Sequence of chain 1.B:
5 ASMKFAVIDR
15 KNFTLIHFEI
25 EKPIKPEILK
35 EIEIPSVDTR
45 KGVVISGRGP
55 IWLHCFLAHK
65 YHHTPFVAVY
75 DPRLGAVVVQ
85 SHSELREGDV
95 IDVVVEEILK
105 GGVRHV

Sequence of chain 1.A:
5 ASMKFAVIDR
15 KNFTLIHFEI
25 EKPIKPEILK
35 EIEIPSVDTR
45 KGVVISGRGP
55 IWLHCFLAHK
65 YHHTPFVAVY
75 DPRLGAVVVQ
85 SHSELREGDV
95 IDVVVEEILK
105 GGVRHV

Binding-site contacts:
Ligand atom C8 contacts residue GLY51 of chain 1.B at 3.3 Å.
Ligand atom C8 contacts residue TYR74 of chain 1.A at 3.6 Å (hydrophobic).
Ligand atom O6 contacts residue GLY51 of chain 1.B at 3.3 Å (h-bond).
Ligand atom C5 contacts residue PRO54 of chain 1.A at 3.8 Å (hydrophobic).
Ligand atom C3' contacts residue ILE55 of chain 1.A at 3.5 Å (hydrophobic).
Ligand atom N6 contacts residue PRO27 of chain 1.B at 3.6 Å.
Ligand atom O5' contacts residue ASP75 of chain 1.B at 3.1 Å.
Ligand atom C6 contacts residue GLY51 of chain 1.B at 3.6 Å.
Ligand atom OP2 contacts residue PRO54 of chain 1.B at 3.4 Å.
Ligand atom O4' contacts residue PRO54 of chain 1.A at 3.5 Å.
Ligand atom O4' contacts residue GLY53 of chain 1.A at 3.4 Å (h-bond).
Ligand atom N7 contacts residue GLY51 of chain 1.B at 3.2 Å (h-bond).
Ligand atom C5 contacts residue GLY51 of chain 1.A at 3.7 Å.
Ligand atom N9 contacts residue GLY51 of chain 1.A at 3.7 Å.
Ligand atom O2 contacts residue GLY53 of chain 1.A at 3.6 Å.
Ligand atom O5' contacts residue PRO76 of chain 1.B at 3.3 Å.
Ligand atom N3 contacts residue ARG52 of chain 1.A at 3.6 Å.
Ligand atom C1' contacts residue GLY53 of chain 1.B at 3.8 Å.
Ligand atom N1 contacts residue ARG52 of chain 1.A at 3.6 Å.
Ligand atom C2' contacts residue ILE55 of chain 1.A at 3.4 Å (hydrophobic).
Ligand atom N2 contacts residue ARG52 of chain 1.B at 2.6 Å (salt-bridge).
Ligand atom O4 contacts residue ILE28 of chain 1.A at 3.1 Å (h-bond).
Ligand atom O2' contacts residue PRO76 of chain 1.A at 3.1 Å.
Ligand atom O3' contacts residue ILE55 of chain 1.B at 3.6 Å.
Ligand atom O6 contacts residue SER50 of chain 1.B at 3.3 Å.
Ligand atom C2 contacts residue ARG52 of chain 1.A at 3.2 Å.
Ligand atom N6 contacts residue ILE28 of chain 1.B at 3.1 Å (h-bond).
Ligand atom O4' contacts residue PRO76 of chain 1.B at 3.7 Å.
Ligand atom C5 contacts residue GLY51 of chain 1.B at 3.6 Å.
Ligand atom C8 contacts residue GLY53 of chain 1.B at 3.7 Å.
Ligand atom N3 contacts residue PRO54 of chain 1.B at 3.7 Å.
Ligand atom OP2 contacts residue ILE55 of chain 1.A at 3.5 Å (h-bond).
Ligand atom N7 contacts residue GLY51 of chain 1.A at 3.1 Å (h-bond).
Ligand atom C2 contacts residue ARG52 of chain 1.B at 3.4 Å.
Ligand atom C8 contacts residue GLY51 of chain 1.A at 3.3 Å.
Ligand atom OP2 contacts residue PRO54 of chain 1.A at 3.6 Å.
Ligand atom C5' contacts residue PRO76 of chain 1.B at 3.4 Å (hydrophobic).
Ligand atom N3 contacts residue ARG52 of chain 1.B at 3.4 Å.
Ligand atom C6 contacts residue PRO54 of chain 1.A at 3.7 Å (hydrophobic).
Ligand atom OP2 contacts residue ILE55 of chain 1.B at 3.1 Å (h-bond).

This protein binds this small molecule.
Small molecule (SMILES): Nc1nc(=O)c2ncn([C@@H]3O[C@H](CO)[C@@H](O[P](=O)(O)OC[C@H]4O[C@@H](n5ccc(=O)[nH]c5=O)[C@H](O)[C@@H]4O[P](=O)(O)OC[C@H]4O[C@@H](n5cnc6c(N)ncnc65)[C@H](O)[C@@H]4O[P](=O)(O)OC[C@H]4O[C@@H](n5cnc6c(N)ncnc65)[C@H](O)[C@@H]4O)[C@H]3O)c2[nH]1